Binding-site contacts:
Ligand atom C5 contacts residue HIS377 of chain 1.A at 4.4 Å.
Ligand atom O6 contacts residue ARG480 of chain 1.A at 3.8 Å.
Ligand atom C7 contacts residue ASN376 of chain 1.A at 3.4 Å.
Ligand atom O7 contacts residue ASN376 of chain 1.A at 3.9 Å.
Ligand atom O5 contacts residue HIS377 of chain 1.A at 4.4 Å.
Ligand atom O5 contacts residue ARG480 of chain 1.A at 2.9 Å (salt-bridge).
Ligand atom C3 contacts residue ASN376 of chain 1.A at 3.6 Å.
Ligand atom C1 contacts residue ARG480 of chain 1.A at 3.8 Å.
Ligand atom C8 contacts residue ILE374 of chain 1.A at 3.9 Å (hydrophobic).
Ligand atom C6 contacts residue ARG480 of chain 1.A at 4.0 Å.
Ligand atom C4 contacts residue ASN376 of chain 1.A at 4.2 Å.
Ligand atom C5 contacts residue ASN376 of chain 1.A at 3.6 Å.
Ligand atom C8 contacts residue ASN376 of chain 1.A at 4.1 Å.
Ligand atom N2 contacts residue ASN376 of chain 1.A at 2.7 Å (h-bond).
Ligand atom C1 contacts residue ASN376 of chain 1.A at 1.4 Å.
Ligand atom C7 contacts residue ILE374 of chain 1.A at 4.1 Å (hydrophobic).
Ligand atom C5 contacts residue ARG480 of chain 1.A at 4.0 Å.
Ligand atom O7 contacts residue ILE374 of chain 1.A at 3.8 Å.
Ligand atom C2 contacts residue ASN376 of chain 1.A at 2.4 Å.
Ligand atom O5 contacts residue ASN376 of chain 1.A at 2.4 Å (h-bond).
Ligand atom C1 contacts residue HIS377 of chain 1.A at 4.1 Å.

Sequence of chain 1.A:
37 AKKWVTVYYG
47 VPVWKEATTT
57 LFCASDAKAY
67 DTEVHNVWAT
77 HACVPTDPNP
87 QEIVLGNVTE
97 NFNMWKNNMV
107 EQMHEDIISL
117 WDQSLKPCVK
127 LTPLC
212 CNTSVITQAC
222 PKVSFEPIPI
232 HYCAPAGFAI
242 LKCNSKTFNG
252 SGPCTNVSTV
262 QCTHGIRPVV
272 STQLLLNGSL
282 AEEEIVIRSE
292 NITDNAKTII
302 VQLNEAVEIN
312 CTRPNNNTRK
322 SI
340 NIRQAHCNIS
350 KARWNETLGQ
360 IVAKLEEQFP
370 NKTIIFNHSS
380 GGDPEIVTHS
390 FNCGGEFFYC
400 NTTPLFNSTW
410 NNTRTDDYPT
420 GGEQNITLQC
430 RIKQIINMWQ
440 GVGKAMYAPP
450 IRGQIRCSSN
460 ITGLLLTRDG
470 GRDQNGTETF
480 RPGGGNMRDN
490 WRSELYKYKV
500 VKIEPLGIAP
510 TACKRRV

This protein binds this small molecule.
Small molecule (SMILES): CC(=O)N[C@H]1[C@H](O[C@H]2[C@H](O)[C@@H](NC(C)=O)CO[C@@H]2CO)O[C@H](CO)[C@@H](O)[C@@H]1O